Binding-site contacts:
Ligand atom C7 contacts residue ASN481 of chain 1.B at 3.9 Å.
Ligand atom C2 contacts residue ASN481 of chain 1.B at 2.4 Å.
Ligand atom C1 contacts residue ASN481 of chain 1.B at 1.4 Å.
Ligand atom C3 contacts residue ASN481 of chain 1.B at 3.8 Å.
Ligand atom O5 contacts residue ASN481 of chain 1.B at 2.4 Å (h-bond).
Ligand atom C5 contacts residue ASN481 of chain 1.B at 3.7 Å.
Ligand atom C4 contacts residue ASN481 of chain 1.B at 4.3 Å.
Ligand atom N2 contacts residue ASN481 of chain 1.B at 2.8 Å (h-bond).

Sequence of chain 1.B:
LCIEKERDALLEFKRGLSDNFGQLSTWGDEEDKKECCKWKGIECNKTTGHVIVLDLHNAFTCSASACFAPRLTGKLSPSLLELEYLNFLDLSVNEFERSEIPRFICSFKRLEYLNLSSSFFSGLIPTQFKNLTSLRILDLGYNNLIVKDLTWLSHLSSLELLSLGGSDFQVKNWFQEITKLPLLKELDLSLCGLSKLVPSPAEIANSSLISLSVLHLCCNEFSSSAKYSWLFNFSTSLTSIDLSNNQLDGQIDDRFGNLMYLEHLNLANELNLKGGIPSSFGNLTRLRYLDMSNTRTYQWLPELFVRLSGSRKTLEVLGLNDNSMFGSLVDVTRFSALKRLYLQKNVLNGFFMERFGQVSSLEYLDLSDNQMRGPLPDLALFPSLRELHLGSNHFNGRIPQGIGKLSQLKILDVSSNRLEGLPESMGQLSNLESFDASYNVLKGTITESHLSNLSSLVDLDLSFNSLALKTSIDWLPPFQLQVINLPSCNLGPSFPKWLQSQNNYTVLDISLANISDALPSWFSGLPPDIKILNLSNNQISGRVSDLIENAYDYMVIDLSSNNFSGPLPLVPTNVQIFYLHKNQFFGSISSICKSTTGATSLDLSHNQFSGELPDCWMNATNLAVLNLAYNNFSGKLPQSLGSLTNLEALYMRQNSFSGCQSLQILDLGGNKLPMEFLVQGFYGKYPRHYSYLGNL

A small-molecule ligand and the protein it binds are described below.
Small molecule (SMILES): CC(=O)N[C@H]1[C@H](O[C@H]2[C@H](O)[C@@H](NC(C)=O)CO[C@@H]2CO)O[C@H](CO)[C@@H](O)[C@@H]1O